Sequence of chain 1.A:
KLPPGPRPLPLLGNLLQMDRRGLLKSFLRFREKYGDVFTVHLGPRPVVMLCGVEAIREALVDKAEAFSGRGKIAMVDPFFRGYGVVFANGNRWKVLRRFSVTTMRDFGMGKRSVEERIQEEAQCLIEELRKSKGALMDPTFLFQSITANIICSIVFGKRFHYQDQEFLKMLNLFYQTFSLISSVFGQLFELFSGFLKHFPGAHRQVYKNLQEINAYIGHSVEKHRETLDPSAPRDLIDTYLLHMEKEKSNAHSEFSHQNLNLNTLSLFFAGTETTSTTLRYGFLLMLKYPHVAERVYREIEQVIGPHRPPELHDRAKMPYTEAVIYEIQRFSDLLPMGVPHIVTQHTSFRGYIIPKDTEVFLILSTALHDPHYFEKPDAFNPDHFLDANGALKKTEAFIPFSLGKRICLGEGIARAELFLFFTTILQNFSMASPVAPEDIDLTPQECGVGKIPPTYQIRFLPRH

Binding-site contacts:
Ligand atom C13 contacts residue GLU175 of chain 1.A at 4.0 Å.
Ligand atom C9 contacts residue PHE183 of chain 1.A at 3.9 Å (hydrophobic).
Ligand atom C4 contacts residue TYR225 of chain 1.A at 3.8 Å (hydrophobic).
Ligand atom C7 contacts residue TYR225 of chain 1.A at 3.6 Å (hydrophobic).
Ligand atom C8 contacts residue ILE222 of chain 1.A at 3.9 Å (hydrophobic).
Ligand atom O20 contacts residue TYR225 of chain 1.A at 3.5 Å.
Ligand atom C2 contacts residue PHE169 of chain 1.A at 4.0 Å (hydrophobic).
Ligand atom O20 contacts residue HIS228 of chain 1.A at 4.0 Å.
Ligand atom C5 contacts residue MET179 of chain 1.A at 3.7 Å (hydrophobic).
Ligand atom C3 contacts residue PHE169 of chain 1.A at 3.5 Å (hydrophobic).
Ligand atom C7 contacts residue MET179 of chain 1.A at 3.8 Å (hydrophobic).
Ligand atom C1 contacts residue MET179 of chain 1.A at 3.8 Å (hydrophobic).
Ligand atom C2 contacts residue GLU175 of chain 1.A at 3.9 Å.
Ligand atom C6 contacts residue PHE169 of chain 1.A at 4.1 Å (hydrophobic).
Ligand atom C9 contacts residue ILE222 of chain 1.A at 4.1 Å (hydrophobic).
Ligand atom C1 contacts residue GLU175 of chain 1.A at 3.8 Å.
Ligand atom C18 contacts residue GLU175 of chain 1.A at 3.8 Å.
Ligand atom C2 contacts residue TYR225 of chain 1.A at 3.7 Å (hydrophobic).
Ligand atom C1 contacts residue TYR225 of chain 1.A at 3.6 Å (hydrophobic).
Ligand atom O12 contacts residue GLU175 of chain 1.A at 3.8 Å.
Ligand atom O14 contacts residue TYR225 of chain 1.A at 3.6 Å.
Ligand atom O22 contacts residue GLU175 of chain 1.A at 2.9 Å (salt-bridge).
Ligand atom C9 contacts residue PHE277 of chain 1.A at 3.7 Å (hydrophobic).
Ligand atom C10 contacts residue CYS161 of chain 1.A at 4.0 Å (hydrophobic).
Ligand atom C3 contacts residue GLU175 of chain 1.A at 3.9 Å.
Ligand atom C4 contacts residue PHE169 of chain 1.A at 3.8 Å (hydrophobic).
Ligand atom C5 contacts residue PHE176 of chain 1.A at 3.9 Å (hydrophobic).
Ligand atom C17 contacts residue GLU175 of chain 1.A at 3.9 Å.
Ligand atom C10 contacts residue PHE277 of chain 1.A at 3.4 Å (hydrophobic).
Ligand atom O14 contacts residue MET179 of chain 1.A at 3.9 Å.
Ligand atom C30 contacts residue ALA224 of chain 1.A at 3.8 Å (hydrophobic).
Ligand atom C3 contacts residue PHE176 of chain 1.A at 3.8 Å (hydrophobic).
Ligand atom C19 contacts residue TYR225 of chain 1.A at 3.5 Å (hydrophobic).
Ligand atom O31 contacts residue ALA224 of chain 1.A at 3.8 Å.
Ligand atom C5 contacts residue PHE169 of chain 1.A at 4.0 Å (hydrophobic).
Ligand atom C19 contacts residue ALA224 of chain 1.A at 3.8 Å (hydrophobic).
Ligand atom O12 contacts residue TYR225 of chain 1.A at 3.9 Å.
Ligand atom O20 contacts residue ALA224 of chain 1.A at 3.9 Å.
Ligand atom C4 contacts residue MET179 of chain 1.A at 3.8 Å (hydrophobic).
Ligand atom C8 contacts residue TYR225 of chain 1.A at 3.8 Å (hydrophobic).

This protein binds this small molecule.
Small molecule (SMILES): OC[C@H]1O[C@H](O[C@H]2[C@H](O)[C@@H](O)[C@H](OCCCCCC3CCCCC3)O[C@@H]2CO)[C@H](O)[C@@H](O)[C@@H]1O